Sequence of chain 1.C:
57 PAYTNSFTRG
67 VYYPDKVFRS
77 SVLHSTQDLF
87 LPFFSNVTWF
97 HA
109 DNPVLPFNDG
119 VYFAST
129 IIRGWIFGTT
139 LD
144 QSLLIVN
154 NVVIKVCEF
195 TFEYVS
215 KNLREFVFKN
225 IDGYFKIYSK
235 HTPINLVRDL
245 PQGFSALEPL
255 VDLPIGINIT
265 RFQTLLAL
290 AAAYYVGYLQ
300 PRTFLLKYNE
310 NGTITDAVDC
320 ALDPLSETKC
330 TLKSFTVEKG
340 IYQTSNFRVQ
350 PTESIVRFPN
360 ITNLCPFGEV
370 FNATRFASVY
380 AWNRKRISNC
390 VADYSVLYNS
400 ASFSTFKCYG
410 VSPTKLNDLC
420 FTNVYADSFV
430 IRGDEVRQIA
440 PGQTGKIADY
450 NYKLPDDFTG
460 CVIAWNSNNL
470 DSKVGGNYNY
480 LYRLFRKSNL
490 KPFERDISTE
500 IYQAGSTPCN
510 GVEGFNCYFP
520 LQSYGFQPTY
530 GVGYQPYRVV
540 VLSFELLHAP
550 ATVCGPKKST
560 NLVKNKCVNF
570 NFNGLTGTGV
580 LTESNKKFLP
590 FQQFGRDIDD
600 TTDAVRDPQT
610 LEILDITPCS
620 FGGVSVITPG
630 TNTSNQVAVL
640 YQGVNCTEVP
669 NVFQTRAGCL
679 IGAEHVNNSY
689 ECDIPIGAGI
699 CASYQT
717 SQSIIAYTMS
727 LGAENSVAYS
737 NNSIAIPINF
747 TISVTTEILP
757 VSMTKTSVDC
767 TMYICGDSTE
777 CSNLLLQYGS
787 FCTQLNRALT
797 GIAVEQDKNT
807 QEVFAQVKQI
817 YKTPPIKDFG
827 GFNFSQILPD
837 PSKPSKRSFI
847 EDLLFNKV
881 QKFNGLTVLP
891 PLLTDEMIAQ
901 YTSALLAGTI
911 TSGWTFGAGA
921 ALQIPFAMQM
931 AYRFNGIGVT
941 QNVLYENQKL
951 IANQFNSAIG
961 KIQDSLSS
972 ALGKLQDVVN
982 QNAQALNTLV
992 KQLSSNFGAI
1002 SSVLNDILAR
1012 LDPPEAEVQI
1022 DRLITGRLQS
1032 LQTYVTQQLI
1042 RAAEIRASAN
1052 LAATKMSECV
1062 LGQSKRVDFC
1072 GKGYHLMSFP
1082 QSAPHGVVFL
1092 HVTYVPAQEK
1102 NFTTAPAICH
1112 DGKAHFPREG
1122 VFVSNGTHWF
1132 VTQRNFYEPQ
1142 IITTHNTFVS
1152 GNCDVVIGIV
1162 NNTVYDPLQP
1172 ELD

Binding-site contacts:
Ligand atom C5 contacts residue ASN1162 of chain 1.C at 3.6 Å.
Ligand atom C2 contacts residue ASN1162 of chain 1.C at 2.5 Å.
Ligand atom C4 contacts residue ASN1162 of chain 1.C at 4.2 Å.
Ligand atom O5 contacts residue ASN1162 of chain 1.C at 2.3 Å (h-bond).
Ligand atom C3 contacts residue ASN1162 of chain 1.C at 3.8 Å.
Ligand atom C7 contacts residue ASN1162 of chain 1.C at 3.5 Å.
Ligand atom O7 contacts residue ASN1162 of chain 1.C at 3.6 Å.
Ligand atom C1 contacts residue ASN1162 of chain 1.C at 1.4 Å.
Ligand atom N2 contacts residue ASN1162 of chain 1.C at 2.9 Å (h-bond).

The small molecule below binds the protein below.
Small molecule (SMILES): CC(=O)N[C@@H]1[C@@H](O)[C@H](O)[C@@H](CO)O[C@H]1O